A protein and the small-molecule ligand that binds it are described below.
Small molecule (SMILES): CC1O[Rh](O)(O)[Rh](O)(O)(<-O=1)n1ccnc1

Binding-site contacts:
Ligand atom O9 contacts residue D3I1 of chain 1.D at 3.1 Å (h-bond).
Ligand atom RH3 contacts residue HIS105 of chain 1.A at 3.5 Å.
Ligand atom O10 contacts residue D3I1 of chain 1.D at 1.9 Å (h-bond).
Ligand atom C1 contacts residue TYR76 of chain 1.A at 4.5 Å (hydrophobic).
Ligand atom N1 contacts residue HIS105 of chain 1.A at 3.2 Å (h-bond).
Ligand atom C1 contacts residue D3I1 of chain 1.D at 3.7 Å.
Ligand atom RH3 contacts residue D3I1 of chain 1.D at 1.3 Å.
Ligand atom C2 contacts residue GLN74 of chain 1.A at 3.4 Å.
Ligand atom C4 contacts residue D3I1 of chain 1.D at 2.1 Å.
Ligand atom N2 contacts residue HIS105 of chain 1.A at 3.6 Å.
Ligand atom O14 contacts residue HIS105 of chain 1.A at 4.2 Å.
Ligand atom O14 contacts residue D3I1 of chain 1.D at 1.6 Å (h-bond).
Ligand atom O11 contacts residue GLN74 of chain 1.A at 4.3 Å.
Ligand atom O11 contacts residue D3I1 of chain 1.D at 3.7 Å.
Ligand atom RH4 contacts residue D3I1 of chain 1.D at 2.3 Å.
Ligand atom C4 contacts residue HIS105 of chain 1.A at 3.5 Å.
Ligand atom O11 contacts residue SER75 of chain 1.A at 3.7 Å.
Ligand atom C2 contacts residue TYR76 of chain 1.A at 4.4 Å (hydrophobic).
Ligand atom O12 contacts residue HIS105 of chain 1.A at 4.0 Å.
Ligand atom O12 contacts residue GLN74 of chain 1.A at 4.4 Å.
Ligand atom O12 contacts residue D3I1 of chain 1.D at 3.1 Å (h-bond).
Ligand atom O15 contacts residue HIS105 of chain 1.A at 4.3 Å.
Ligand atom O11 contacts residue TYR76 of chain 1.A at 3.3 Å (h-bond).
Ligand atom RH4 contacts residue HIS105 of chain 1.A at 2.2 Å.
Ligand atom C5 contacts residue HIS105 of chain 1.A at 3.2 Å.
Ligand atom C3 contacts residue D3I1 of chain 1.D at 3.0 Å.
Ligand atom C3 contacts residue HIS105 of chain 1.A at 3.5 Å.
Ligand atom C3 contacts residue GLN74 of chain 1.A at 4.1 Å.
Ligand atom O10 contacts residue HIS105 of chain 1.A at 3.0 Å (h-bond).
Ligand atom N1 contacts residue D3I1 of chain 1.D at 1.7 Å (h-bond).
Ligand atom RH4 contacts residue TYR76 of chain 1.A at 2.5 Å.
Ligand atom O11 contacts residue HIS105 of chain 1.A at 3.1 Å (h-bond).
Ligand atom C5 contacts residue D3I1 of chain 1.D at 1.4 Å.
Ligand atom O15 contacts residue TYR76 of chain 1.A at 3.2 Å (h-bond).
Ligand atom N2 contacts residue D3I1 of chain 1.D at 2.9 Å.
Ligand atom C2 contacts residue LYS61 of chain 1.A at 3.5 Å.
Ligand atom C1 contacts residue HIS105 of chain 1.A at 3.8 Å.
Ligand atom O10 contacts residue TYR76 of chain 1.A at 3.4 Å (h-bond).
Ligand atom O15 contacts residue D3I1 of chain 1.D at 3.5 Å (h-bond).
Ligand atom C1 contacts residue GLN74 of chain 1.A at 3.9 Å.

Sequence of chain 1.A:
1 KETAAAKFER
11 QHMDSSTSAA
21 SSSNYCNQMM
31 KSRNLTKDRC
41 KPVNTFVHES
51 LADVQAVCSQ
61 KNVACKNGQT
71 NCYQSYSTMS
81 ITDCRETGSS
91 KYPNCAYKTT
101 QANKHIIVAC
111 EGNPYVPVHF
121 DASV